A protein and the small-molecule ligand that binds it are described below.
Small molecule (SMILES): CCOc1ccc(B(O)O)cc1

Sequence of chain 1.B:
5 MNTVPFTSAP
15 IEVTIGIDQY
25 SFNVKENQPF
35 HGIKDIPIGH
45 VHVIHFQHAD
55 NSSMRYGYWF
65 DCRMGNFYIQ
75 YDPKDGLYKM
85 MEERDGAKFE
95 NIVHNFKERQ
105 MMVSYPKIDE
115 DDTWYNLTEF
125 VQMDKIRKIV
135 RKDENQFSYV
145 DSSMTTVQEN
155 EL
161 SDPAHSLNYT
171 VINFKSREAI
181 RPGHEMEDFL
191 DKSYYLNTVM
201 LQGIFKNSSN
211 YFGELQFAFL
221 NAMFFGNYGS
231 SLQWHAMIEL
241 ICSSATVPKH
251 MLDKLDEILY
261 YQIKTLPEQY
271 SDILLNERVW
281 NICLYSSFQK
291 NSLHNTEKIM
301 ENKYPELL

Binding-site contacts:
Ligand atom O1 contacts residue PHE26 of chain 1.B at 4.5 Å.
Ligand atom C6 contacts residue VAL107 of chain 1.B at 3.9 Å (hydrophobic).
Ligand atom C5 contacts residue VAL28 of chain 1.B at 4.3 Å (hydrophobic).
Ligand atom O contacts residue PHE34 of chain 1.B at 3.8 Å.
Ligand atom O contacts residue GLN32 of chain 1.B at 3.8 Å.
Ligand atom C contacts residue VAL107 of chain 1.B at 4.3 Å (hydrophobic).
Ligand atom C7 contacts residue MET106 of chain 1.B at 4.0 Å (hydrophobic).
Ligand atom C3 contacts residue GLN32 of chain 1.B at 3.5 Å.
Ligand atom C5 contacts residue ASN27 of chain 1.B at 3.2 Å.
Ligand atom C5 contacts residue PHE26 of chain 1.B at 3.9 Å (hydrophobic).
Ligand atom C7 contacts residue MET105 of chain 1.B at 3.7 Å (hydrophobic).
Ligand atom C2 contacts residue GLN32 of chain 1.B at 4.2 Å.
Ligand atom C2 contacts residue VAL107 of chain 1.B at 3.4 Å (hydrophobic).
Ligand atom C7 contacts residue PRO33 of chain 1.B at 4.0 Å (hydrophobic).
Ligand atom C1 contacts residue VAL107 of chain 1.B at 3.9 Å (hydrophobic).
Ligand atom B contacts residue ASN27 of chain 1.B at 3.8 Å.
Ligand atom O2 contacts residue PHE26 of chain 1.B at 3.6 Å.
Ligand atom C3 contacts residue VAL107 of chain 1.B at 3.4 Å (hydrophobic).
Ligand atom C3 contacts residue PHE34 of chain 1.B at 4.3 Å (hydrophobic).
Ligand atom C contacts residue PHE26 of chain 1.B at 4.5 Å (hydrophobic).
Ligand atom C4 contacts residue VAL28 of chain 1.B at 4.2 Å (hydrophobic).
Ligand atom C7 contacts residue VAL107 of chain 1.B at 4.4 Å (hydrophobic).
Ligand atom C4 contacts residue PHE34 of chain 1.B at 4.1 Å (hydrophobic).
Ligand atom O contacts residue VAL107 of chain 1.B at 3.6 Å.
Ligand atom C7 contacts residue GLN104 of chain 1.B at 3.9 Å.
Ligand atom C contacts residue ASN27 of chain 1.B at 4.0 Å.
Ligand atom C4 contacts residue ASN27 of chain 1.B at 4.1 Å.
Ligand atom B contacts residue PHE26 of chain 1.B at 4.0 Å.
Ligand atom C4 contacts residue VAL107 of chain 1.B at 3.9 Å (hydrophobic).
Ligand atom O2 contacts residue ASN27 of chain 1.B at 2.9 Å (h-bond).
Ligand atom C5 contacts residue VAL107 of chain 1.B at 4.3 Å (hydrophobic).
Ligand atom C5 contacts residue GLN32 of chain 1.B at 3.8 Å.
Ligand atom C contacts residue GLN32 of chain 1.B at 4.5 Å.
Ligand atom C4 contacts residue GLN32 of chain 1.B at 3.2 Å.
Ligand atom C7 contacts residue PHE34 of chain 1.B at 4.5 Å (hydrophobic).
Ligand atom C4 contacts residue PHE26 of chain 1.B at 4.4 Å (hydrophobic).